Sequence of chain 1.A:
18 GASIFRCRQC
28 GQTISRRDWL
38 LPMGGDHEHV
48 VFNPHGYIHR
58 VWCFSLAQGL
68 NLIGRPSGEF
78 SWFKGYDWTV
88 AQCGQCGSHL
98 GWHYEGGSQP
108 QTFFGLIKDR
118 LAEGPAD

A small-molecule ligand and the protein it binds are described below.
Small molecule (SMILES): O=C1CC[C@H](NC(=O)c2ccccc2C(=O)O)C(=O)N1

Binding-site contacts:
Ligand atom CD contacts residue TRP79 of chain 1.A at 3.4 Å (hydrophobic).
Ligand atom CAR contacts residue ASN50 of chain 1.A at 3.4 Å.
Ligand atom OAT contacts residue HIS96 of chain 1.A at 3.6 Å.
Ligand atom CAO contacts residue HIS52 of chain 1.A at 3.8 Å.
Ligand atom OE1 contacts residue TRP79 of chain 1.A at 3.0 Å (h-bond).
Ligand atom CD contacts residue TYR101 of chain 1.A at 3.3 Å (hydrophobic).
Ligand atom CB contacts residue TRP85 of chain 1.A at 3.7 Å (hydrophobic).
Ligand atom OE1 contacts residue PHE77 of chain 1.A at 3.6 Å.
Ligand atom CG contacts residue TRP99 of chain 1.A at 3.7 Å (hydrophobic).
Ligand atom OAT contacts residue HIS56 of chain 1.A at 3.8 Å.
Ligand atom CAK contacts residue ASN50 of chain 1.A at 3.6 Å.
Ligand atom NE2 contacts residue PHE77 of chain 1.A at 2.9 Å (h-bond).
Ligand atom O contacts residue PHE77 of chain 1.A at 3.7 Å.
Ligand atom CD contacts residue PHE77 of chain 1.A at 3.6 Å (hydrophobic).
Ligand atom OAL contacts residue TRP79 of chain 1.A at 3.7 Å.
Ligand atom CA contacts residue TRP79 of chain 1.A at 3.6 Å (hydrophobic).
Ligand atom CAR contacts residue HIS56 of chain 1.A at 3.6 Å.
Ligand atom CG contacts residue TYR101 of chain 1.A at 3.4 Å (hydrophobic).
Ligand atom OAS contacts residue HIS56 of chain 1.A at 2.7 Å (h-bond).
Ligand atom O contacts residue PRO51 of chain 1.A at 3.4 Å.
Ligand atom CB contacts residue TRP99 of chain 1.A at 3.5 Å (hydrophobic).
Ligand atom O contacts residue TRP79 of chain 1.A at 3.5 Å.
Ligand atom CAM contacts residue PRO51 of chain 1.A at 3.8 Å (hydrophobic).
Ligand atom CG contacts residue TRP85 of chain 1.A at 3.7 Å (hydrophobic).
Ligand atom OE1 contacts residue TRP85 of chain 1.A at 3.8 Å.
Ligand atom CAQ contacts residue ASN50 of chain 1.A at 3.3 Å.
Ligand atom CAJ contacts residue ASN50 of chain 1.A at 3.4 Å.
Ligand atom OAT contacts residue TRP99 of chain 1.A at 3.4 Å.
Ligand atom OAS contacts residue ASN50 of chain 1.A at 2.9 Å (h-bond).
Ligand atom OE1 contacts residue SER78 of chain 1.A at 3.5 Å.
Ligand atom C contacts residue PHE77 of chain 1.A at 3.6 Å (hydrophobic).
Ligand atom CG contacts residue TRP79 of chain 1.A at 3.7 Å (hydrophobic).
Ligand atom OAL contacts residue TRP99 of chain 1.A at 3.5 Å.
Ligand atom CD contacts residue TRP85 of chain 1.A at 3.8 Å (hydrophobic).
Ligand atom O contacts residue ASN50 of chain 1.A at 3.9 Å.
Ligand atom C contacts residue TRP79 of chain 1.A at 3.4 Å (hydrophobic).
Ligand atom CAP contacts residue ASN50 of chain 1.A at 3.3 Å.
Ligand atom OAL contacts residue ASN50 of chain 1.A at 3.2 Å.
Ligand atom NE2 contacts residue TRP79 of chain 1.A at 3.4 Å.
Ligand atom OE1 contacts residue TYR101 of chain 1.A at 2.7 Å (h-bond).